Sequence of chain 1.A:
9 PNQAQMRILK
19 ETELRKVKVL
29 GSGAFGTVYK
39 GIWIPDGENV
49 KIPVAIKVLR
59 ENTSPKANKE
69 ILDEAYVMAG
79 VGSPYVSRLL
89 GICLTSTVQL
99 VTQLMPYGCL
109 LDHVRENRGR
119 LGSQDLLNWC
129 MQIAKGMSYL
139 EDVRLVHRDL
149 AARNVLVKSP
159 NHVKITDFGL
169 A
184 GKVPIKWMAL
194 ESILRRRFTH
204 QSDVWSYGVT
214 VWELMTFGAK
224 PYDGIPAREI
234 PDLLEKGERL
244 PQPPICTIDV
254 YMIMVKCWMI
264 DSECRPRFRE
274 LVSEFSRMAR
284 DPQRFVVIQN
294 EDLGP

The small molecule below binds the protein below.
Small molecule (SMILES): CCOc1cc2ncc(C#N)c(Nc3ccc(Oc4ccn5ncnc5c4)c(C)c3)c2cc1NC(=O)/C=C/CN(C)C

Binding-site contacts:
Ligand atom N39 contacts residue ASP110 of chain 1.A at 2.9 Å (salt-bridge).
Ligand atom C40 contacts residue ASP110 of chain 1.A at 3.3 Å.
Ligand atom C30 contacts residue ALA53 of chain 1.A at 3.7 Å (hydrophobic).
Ligand atom N18 contacts residue SER85 of chain 1.A at 3.1 Å (h-bond).
Ligand atom O42 contacts residue CYS107 of chain 1.A at 3.0 Å (h-bond).
Ligand atom C37 contacts residue CYS107 of chain 1.A at 1.9 Å (hydrophobic).
Ligand atom N20 contacts residue MET76 of chain 1.A at 3.4 Å.
Ligand atom C11 contacts residue ASP165 of chain 1.A at 3.6 Å.
Ligand atom C25 contacts residue THR100 of chain 1.A at 3.4 Å.
Ligand atom C07 contacts residue LEU154 of chain 1.A at 3.6 Å (hydrophobic).
Ligand atom C41 contacts residue ASP110 of chain 1.A at 3.6 Å.
Ligand atom C10 contacts residue THR164 of chain 1.A at 3.6 Å.
Ligand atom N31 contacts residue LEU102 of chain 1.A at 3.3 Å.
Ligand atom C19 contacts residue MET76 of chain 1.A at 3.4 Å (hydrophobic).
Ligand atom C30 contacts residue GLN101 of chain 1.A at 3.4 Å.
Ligand atom C28 contacts residue THR100 of chain 1.A at 3.7 Å.
Ligand atom O03 contacts residue GLY106 of chain 1.A at 3.7 Å.
Ligand atom C04 contacts residue LEU28 of chain 1.A at 3.5 Å (hydrophobic).
Ligand atom C05 contacts residue LEU28 of chain 1.A at 3.7 Å (hydrophobic).
Ligand atom C23 contacts residue ASP165 of chain 1.A at 3.3 Å.
Ligand atom C30 contacts residue MET103 of chain 1.A at 3.2 Å (hydrophobic).
Ligand atom C36 contacts residue CYS107 of chain 1.A at 3.0 Å (hydrophobic).
Ligand atom C12 contacts residue ASP165 of chain 1.A at 3.4 Å.
Ligand atom N29 contacts residue THR100 of chain 1.A at 3.2 Å.
Ligand atom O14 contacts residue LYS55 of chain 1.A at 3.2 Å.
Ligand atom N31 contacts residue MET103 of chain 1.A at 3.0 Å (h-bond).
Ligand atom C05 contacts residue MET103 of chain 1.A at 3.5 Å (hydrophobic).
Ligand atom C30 contacts residue LEU102 of chain 1.A at 3.6 Å (hydrophobic).
Ligand atom C12 contacts residue THR164 of chain 1.A at 3.4 Å.
Ligand atom C28 contacts residue LEU154 of chain 1.A at 3.5 Å (hydrophobic).
Ligand atom C08 contacts residue LEU154 of chain 1.A at 3.5 Å (hydrophobic).
Ligand atom C15 contacts residue ASP165 of chain 1.A at 3.6 Å.
Ligand atom C27 contacts residue LEU154 of chain 1.A at 3.3 Å (hydrophobic).
Ligand atom C11 contacts residue THR164 of chain 1.A at 3.0 Å.
Ligand atom N39 contacts residue CYS107 of chain 1.A at 3.7 Å.
Ligand atom C25 contacts residue LYS55 of chain 1.A at 3.5 Å.
Ligand atom C23 contacts residue LEU98 of chain 1.A at 3.6 Å (hydrophobic).
Ligand atom C38 contacts residue CYS107 of chain 1.A at 3.0 Å (hydrophobic).
Ligand atom C35 contacts residue CYS107 of chain 1.A at 3.2 Å (hydrophobic).
Ligand atom C19 contacts residue SER85 of chain 1.A at 3.2 Å.